Binding-site contacts:
Ligand atom O7 contacts residue PHE172 of chain 1.A at 3.6 Å.
Ligand atom N2 contacts residue ASN175 of chain 1.A at 2.9 Å (h-bond).
Ligand atom C8 contacts residue PHE172 of chain 1.A at 3.9 Å (hydrophobic).
Ligand atom C7 contacts residue PHE172 of chain 1.A at 4.2 Å (hydrophobic).
Ligand atom C4 contacts residue ASN175 of chain 1.A at 4.2 Å.
Ligand atom O7 contacts residue SER116 of chain 1.A at 3.4 Å (h-bond).
Ligand atom O5 contacts residue ASN175 of chain 1.A at 2.3 Å (h-bond).
Ligand atom C7 contacts residue ASN175 of chain 1.A at 3.4 Å.
Ligand atom C1 contacts residue ASN175 of chain 1.A at 1.4 Å.
Ligand atom C8 contacts residue ASN175 of chain 1.A at 3.8 Å.
Ligand atom C5 contacts residue ASN175 of chain 1.A at 3.6 Å.
Ligand atom O7 contacts residue ASN175 of chain 1.A at 3.6 Å (h-bond).
Ligand atom C8 contacts residue ASP171 of chain 1.A at 3.3 Å.
Ligand atom C2 contacts residue ASN175 of chain 1.A at 2.4 Å.
Ligand atom C3 contacts residue ASN175 of chain 1.A at 3.8 Å.

Sequence of chain 1.A:
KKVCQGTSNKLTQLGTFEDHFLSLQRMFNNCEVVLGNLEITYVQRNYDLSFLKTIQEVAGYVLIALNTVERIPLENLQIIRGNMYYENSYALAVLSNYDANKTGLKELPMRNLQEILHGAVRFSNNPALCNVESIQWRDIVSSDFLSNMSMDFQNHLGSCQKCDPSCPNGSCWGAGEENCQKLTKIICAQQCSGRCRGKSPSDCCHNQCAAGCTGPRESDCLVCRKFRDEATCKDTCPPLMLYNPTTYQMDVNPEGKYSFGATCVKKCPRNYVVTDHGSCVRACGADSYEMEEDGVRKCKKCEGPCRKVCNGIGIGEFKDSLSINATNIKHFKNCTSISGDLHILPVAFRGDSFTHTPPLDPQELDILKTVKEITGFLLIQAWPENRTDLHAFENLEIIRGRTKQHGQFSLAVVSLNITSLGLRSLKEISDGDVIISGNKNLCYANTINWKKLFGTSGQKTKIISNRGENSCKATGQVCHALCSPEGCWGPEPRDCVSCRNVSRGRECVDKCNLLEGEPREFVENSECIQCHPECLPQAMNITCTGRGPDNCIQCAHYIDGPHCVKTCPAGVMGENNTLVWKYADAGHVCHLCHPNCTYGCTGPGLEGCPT

This protein binds this small molecule.
Small molecule (SMILES): CC(=O)N[C@@H]1[C@@H](O)[C@H](O)[C@@H](CO)O[C@H]1O